Binding-site contacts:
Ligand atom CA contacts residue TRP115 of chain 1.B at 3.7 Å (hydrophobic).
Ligand atom N contacts residue ASP160 of chain 1.B at 2.7 Å (salt-bridge).
Ligand atom N contacts residue ASN80 of chain 1.B at 4.4 Å.
Ligand atom CD1 contacts residue TRP115 of chain 1.B at 4.1 Å (hydrophobic).
Ligand atom O contacts residue LYS113 of chain 1.B at 3.1 Å.
Ligand atom CAE contacts residue ASP160 of chain 1.B at 4.2 Å.
Ligand atom CA contacts residue ASP160 of chain 1.B at 3.8 Å.
Ligand atom C contacts residue TYR131 of chain 1.B at 3.4 Å (hydrophobic).
Ligand atom N contacts residue VAL140 of chain 1.B at 4.4 Å.
Ligand atom CG contacts residue TYR82 of chain 1.B at 4.2 Å (hydrophobic).
Ligand atom CAE contacts residue ASP133 of chain 1.B at 3.2 Å.
Ligand atom CB contacts residue TYR82 of chain 1.B at 3.9 Å (hydrophobic).
Ligand atom CB contacts residue ASP160 of chain 1.B at 4.0 Å.
Ligand atom N contacts residue ASP133 of chain 1.B at 2.6 Å (salt-bridge).
Ligand atom CG contacts residue TRP115 of chain 1.B at 3.8 Å (hydrophobic).
Ligand atom OXT contacts residue THR134 of chain 1.B at 2.7 Å (h-bond).
Ligand atom N contacts residue TYR82 of chain 1.B at 3.7 Å.
Ligand atom CD2 contacts residue LEU108 of chain 1.B at 4.2 Å (hydrophobic).
Ligand atom CA contacts residue TYR82 of chain 1.B at 3.6 Å (hydrophobic).
Ligand atom CB contacts residue ASP133 of chain 1.B at 3.9 Å.
Ligand atom OXT contacts residue ASP133 of chain 1.B at 3.6 Å.
Ligand atom O contacts residue TYR131 of chain 1.B at 3.8 Å.
Ligand atom C contacts residue LYS113 of chain 1.B at 4.3 Å.
Ligand atom CAE contacts residue THR134 of chain 1.B at 4.4 Å.
Ligand atom N contacts residue THR142 of chain 1.B at 4.4 Å.
Ligand atom CA contacts residue TYR131 of chain 1.B at 3.4 Å (hydrophobic).
Ligand atom CA contacts residue ASP133 of chain 1.B at 3.7 Å.
Ligand atom N contacts residue TYR131 of chain 1.B at 2.9 Å (h-bond).
Ligand atom C contacts residue THR134 of chain 1.B at 3.5 Å.
Ligand atom C contacts residue TRP115 of chain 1.B at 3.6 Å (hydrophobic).
Ligand atom CD2 contacts residue THR134 of chain 1.B at 4.1 Å.
Ligand atom CD2 contacts residue LYS113 of chain 1.B at 4.3 Å.
Ligand atom O contacts residue TRP115 of chain 1.B at 2.8 Å (h-bond).
Ligand atom OXT contacts residue TYR131 of chain 1.B at 3.5 Å.
Ligand atom CAE contacts residue ASN80 of chain 1.B at 4.0 Å.
Ligand atom CD1 contacts residue TYR82 of chain 1.B at 3.8 Å (hydrophobic).
Ligand atom C contacts residue ASP133 of chain 1.B at 4.2 Å.
Ligand atom CD1 contacts residue VAL90 of chain 1.B at 3.9 Å (hydrophobic).
Ligand atom O contacts residue THR134 of chain 1.B at 3.7 Å.
Ligand atom CAE contacts residue VAL135 of chain 1.B at 3.9 Å (hydrophobic).

The small molecule below binds the protein below.
Small molecule (SMILES): CC(C)[C@H](C)[C@H](N)C(=O)O

Sequence of chain 1.B:
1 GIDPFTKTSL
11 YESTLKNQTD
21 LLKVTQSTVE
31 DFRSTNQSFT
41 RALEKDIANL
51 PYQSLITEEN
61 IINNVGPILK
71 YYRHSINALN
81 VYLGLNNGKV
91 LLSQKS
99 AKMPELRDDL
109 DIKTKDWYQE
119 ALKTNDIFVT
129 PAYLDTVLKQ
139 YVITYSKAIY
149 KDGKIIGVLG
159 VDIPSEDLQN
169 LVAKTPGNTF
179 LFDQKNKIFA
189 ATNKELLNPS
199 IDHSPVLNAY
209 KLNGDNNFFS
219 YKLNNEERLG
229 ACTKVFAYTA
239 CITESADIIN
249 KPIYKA